Sequence of chain 1.A:
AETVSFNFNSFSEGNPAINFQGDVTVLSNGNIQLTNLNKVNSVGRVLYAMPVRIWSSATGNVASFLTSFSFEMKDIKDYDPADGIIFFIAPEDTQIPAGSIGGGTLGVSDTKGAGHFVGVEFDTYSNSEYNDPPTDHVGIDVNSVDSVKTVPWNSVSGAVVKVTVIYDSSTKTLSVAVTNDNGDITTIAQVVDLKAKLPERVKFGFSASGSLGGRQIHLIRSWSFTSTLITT

Binding-site contacts:
Ligand atom O6 contacts residue GLY214 of chain 1.A at 4.1 Å.
Ligand atom C3 contacts residue SER211 of chain 1.A at 4.2 Å.
Ligand atom O4 contacts residue ASP83 of chain 1.A at 2.8 Å (salt-bridge).
Ligand atom C6 contacts residue GLY214 of chain 1.A at 3.6 Å.
Ligand atom C6 contacts residue ASP80 of chain 1.A at 3.9 Å.
Ligand atom C6 contacts residue TYR125 of chain 1.A at 3.5 Å (hydrophobic).
Ligand atom C3 contacts residue TYR125 of chain 1.A at 3.7 Å (hydrophobic).
Ligand atom O4 contacts residue ALA82 of chain 1.A at 4.2 Å.
Ligand atom O6 contacts residue ASP80 of chain 1.A at 3.5 Å.
Ligand atom O3 contacts residue ASN127 of chain 1.A at 2.9 Å (h-bond).
Ligand atom C3 contacts residue GLY213 of chain 1.A at 3.9 Å.
Ligand atom C4 contacts residue SER211 of chain 1.A at 3.8 Å.
Ligand atom C3 contacts residue ASN127 of chain 1.A at 3.4 Å.
Ligand atom C3 contacts residue ASP83 of chain 1.A at 3.5 Å.
Ligand atom C2 contacts residue ASN127 of chain 1.A at 4.2 Å.
Ligand atom C5 contacts residue TYR125 of chain 1.A at 3.5 Å (hydrophobic).
Ligand atom C6 contacts residue ALA82 of chain 1.A at 4.0 Å (hydrophobic).
Ligand atom O3 contacts residue LEU212 of chain 1.A at 3.8 Å.
Ligand atom C1 contacts residue SER211 of chain 1.A at 3.8 Å.
Ligand atom O6 contacts residue TYR125 of chain 1.A at 3.6 Å.
Ligand atom C5 contacts residue SER211 of chain 1.A at 3.8 Å.
Ligand atom O3 contacts residue GLY104 of chain 1.A at 2.9 Å (h-bond).
Ligand atom O4 contacts residue SER211 of chain 1.A at 3.8 Å.
Ligand atom C2 contacts residue SER211 of chain 1.A at 3.8 Å.
Ligand atom O5 contacts residue SER211 of chain 1.A at 3.1 Å (h-bond).
Ligand atom C4 contacts residue ASP83 of chain 1.A at 3.2 Å.
Ligand atom C4 contacts residue TYR125 of chain 1.A at 3.5 Å (hydrophobic).
Ligand atom O3 contacts residue GLY103 of chain 1.A at 3.5 Å.
Ligand atom O3 contacts residue GLY213 of chain 1.A at 2.7 Å (h-bond).
Ligand atom O3 contacts residue ASP83 of chain 1.A at 2.7 Å (salt-bridge).
Ligand atom O2 contacts residue GLY213 of chain 1.A at 3.7 Å.
Ligand atom O2 contacts residue LEU212 of chain 1.A at 3.6 Å.
Ligand atom C6 contacts residue SER211 of chain 1.A at 3.9 Å.
Ligand atom O3 contacts residue SER211 of chain 1.A at 3.1 Å (h-bond).
Ligand atom O3 contacts residue TYR125 of chain 1.A at 4.0 Å.
Ligand atom O4 contacts residue SER211 of chain 1.A at 2.8 Å (h-bond).
Ligand atom O3 contacts residue GLY214 of chain 1.A at 3.8 Å.
Ligand atom O2 contacts residue ASN127 of chain 1.A at 3.6 Å.
Ligand atom O4 contacts residue GLY214 of chain 1.A at 4.0 Å.
Ligand atom O2 contacts residue GLU129 of chain 1.A at 4.2 Å.

This small molecule binds to this protein.
Small molecule (SMILES): OC[C@H]1O[C@@H](O[C@H]2[C@H](O)[C@@H](O)[C@@H](O)O[C@@H]2CO)[C@H](O)[C@@H](O)[C@H]1O